The protein below binds the small molecule below.
Small molecule (SMILES): O=c1cc[nH]c(=O)[nH]1

Sequence of chain 1.B:
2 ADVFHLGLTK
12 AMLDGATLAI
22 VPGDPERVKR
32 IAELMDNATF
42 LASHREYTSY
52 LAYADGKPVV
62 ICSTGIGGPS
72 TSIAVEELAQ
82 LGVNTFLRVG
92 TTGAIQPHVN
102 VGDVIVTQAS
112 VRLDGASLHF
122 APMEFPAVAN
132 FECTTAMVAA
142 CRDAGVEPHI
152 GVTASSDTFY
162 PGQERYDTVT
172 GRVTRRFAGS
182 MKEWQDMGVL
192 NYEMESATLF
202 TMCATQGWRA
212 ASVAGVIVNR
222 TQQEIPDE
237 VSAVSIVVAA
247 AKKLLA

Binding-site contacts:
Ligand atom C4 contacts residue GLN164 of chain 1.B at 3.6 Å.
Ligand atom C2 contacts residue MET195 of chain 1.B at 4.4 Å (hydrophobic).
Ligand atom O4 contacts residue PHE160 of chain 1.B at 4.0 Å.
Ligand atom C2 contacts residue PHE160 of chain 1.B at 4.0 Å (hydrophobic).
Ligand atom O2 contacts residue PHE160 of chain 1.B at 4.2 Å.
Ligand atom C2 contacts residue TYR193 of chain 1.B at 3.5 Å (hydrophobic).
Ligand atom N1 contacts residue GLU194 of chain 1.B at 4.5 Å.
Ligand atom C4 contacts residue PHE160 of chain 1.B at 3.6 Å (hydrophobic).
Ligand atom N1 contacts residue PHE160 of chain 1.B at 4.1 Å.
Ligand atom O2 contacts residue TYR193 of chain 1.B at 3.5 Å (h-bond).
Ligand atom N3 contacts residue ARG166 of chain 1.B at 4.2 Å.
Ligand atom N1 contacts residue THR92 of chain 1.B at 3.9 Å.
Ligand atom C4 contacts residue THR93 of chain 1.B at 4.0 Å.
Ligand atom C2 contacts residue GLN164 of chain 1.B at 3.5 Å.
Ligand atom O2 contacts residue GLU194 of chain 1.B at 3.2 Å.
Ligand atom C6 contacts residue THR93 of chain 1.B at 3.7 Å.
Ligand atom C5 contacts residue GLY94 of chain 1.B at 3.5 Å.
Ligand atom N1 contacts residue TYR193 of chain 1.B at 4.1 Å.
Ligand atom O4 contacts residue ARG166 of chain 1.B at 2.8 Å (salt-bridge).
Ligand atom O2 contacts residue GLN164 of chain 1.B at 2.8 Å (h-bond).
Ligand atom C4 contacts residue TYR193 of chain 1.B at 4.2 Å (hydrophobic).
Ligand atom O4 contacts residue GLN164 of chain 1.B at 3.5 Å (h-bond).
Ligand atom O4 contacts residue VAL219 of chain 1.B at 3.7 Å.
Ligand atom N3 contacts residue TYR193 of chain 1.B at 3.5 Å (h-bond).
Ligand atom C4 contacts residue GLY94 of chain 1.B at 3.4 Å.
Ligand atom O4 contacts residue GLY94 of chain 1.B at 3.4 Å.
Ligand atom C4 contacts residue ARG166 of chain 1.B at 3.7 Å.
Ligand atom O4 contacts residue THR93 of chain 1.B at 4.3 Å.
Ligand atom C5 contacts residue ILE218 of chain 1.B at 4.3 Å (hydrophobic).
Ligand atom O2 contacts residue MET195 of chain 1.B at 3.3 Å.
Ligand atom N1 contacts residue THR93 of chain 1.B at 4.1 Å.
Ligand atom C6 contacts residue GLY94 of chain 1.B at 4.1 Å.
Ligand atom C6 contacts residue THR92 of chain 1.B at 3.9 Å.
Ligand atom C6 contacts residue PHE160 of chain 1.B at 4.0 Å (hydrophobic).
Ligand atom C2 contacts residue GLU194 of chain 1.B at 3.9 Å.
Ligand atom N3 contacts residue GLN164 of chain 1.B at 2.9 Å (h-bond).
Ligand atom C5 contacts residue THR93 of chain 1.B at 3.5 Å.
Ligand atom N3 contacts residue GLY94 of chain 1.B at 3.9 Å.
Ligand atom N3 contacts residue PHE160 of chain 1.B at 3.7 Å.
Ligand atom C5 contacts residue PHE160 of chain 1.B at 3.8 Å (hydrophobic).